A protein and the small-molecule ligand that binds it are described below.
Small molecule (SMILES): C[C@H](CCC(=O)NCCS(=O)(=O)O)[C@H]1CC[C@H]2[C@@H]3[C@H](O)C[C@@H]4C[C@H](O)CC[C@]4(C)[C@H]3CC[C@]12C

Sequence of chain 1.B:
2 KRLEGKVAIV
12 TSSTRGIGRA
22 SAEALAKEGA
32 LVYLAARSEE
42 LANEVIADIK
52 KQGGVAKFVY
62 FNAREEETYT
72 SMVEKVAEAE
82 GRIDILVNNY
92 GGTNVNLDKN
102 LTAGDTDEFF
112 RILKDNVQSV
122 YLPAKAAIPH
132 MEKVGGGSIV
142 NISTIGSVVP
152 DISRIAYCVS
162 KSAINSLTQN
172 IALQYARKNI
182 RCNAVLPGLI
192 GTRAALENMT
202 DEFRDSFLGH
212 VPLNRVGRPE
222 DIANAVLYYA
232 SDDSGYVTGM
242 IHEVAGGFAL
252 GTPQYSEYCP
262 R

Binding-site contacts:
Ligand atom C11 contacts residue MET200 of chain 1.B at 3.7 Å (hydrophobic).
Ligand atom C16 contacts residue NAP1 of chain 1.H at 3.5 Å.
Ligand atom C24 contacts residue GLY93 of chain 1.B at 3.8 Å.
Ligand atom C18 contacts residue MET200 of chain 1.B at 4.0 Å (hydrophobic).
Ligand atom C18 contacts residue ALA196 of chain 1.B at 3.6 Å (hydrophobic).
Ligand atom C15 contacts residue NAP1 of chain 1.H at 2.8 Å.
Ligand atom C15 contacts residue TYR158 of chain 1.B at 3.4 Å (hydrophobic).
Ligand atom C6 contacts residue PRO188 of chain 1.B at 4.0 Å (hydrophobic).
Ligand atom C22 contacts residue THR94 of chain 1.B at 4.0 Å.
Ligand atom C1 contacts residue PHE204 of chain 1.B at 3.7 Å (hydrophobic).
Ligand atom C4 contacts residue GLY147 of chain 1.B at 4.2 Å.
Ligand atom C16 contacts residue TYR158 of chain 1.B at 3.6 Å (hydrophobic).
Ligand atom C23 contacts residue ASN199 of chain 1.B at 3.7 Å.
Ligand atom O3 contacts residue ASP152 of chain 1.B at 3.8 Å.
Ligand atom C12 contacts residue MET200 of chain 1.B at 3.8 Å (hydrophobic).
Ligand atom C22 contacts residue GLY93 of chain 1.B at 3.9 Å.
Ligand atom C7 contacts residue NAP1 of chain 1.H at 4.1 Å.
Ligand atom C2 contacts residue ARG155 of chain 1.B at 3.6 Å.
Ligand atom C7 contacts residue THR145 of chain 1.B at 3.8 Å.
Ligand atom O3 contacts residue GLY147 of chain 1.B at 3.4 Å.
Ligand atom C7 contacts residue TYR158 of chain 1.B at 4.0 Å (hydrophobic).
Ligand atom C19 contacts residue LEU190 of chain 1.B at 3.8 Å (hydrophobic).
Ligand atom O7 contacts residue TYR158 of chain 1.B at 2.9 Å (h-bond).
Ligand atom C24 contacts residue THR94 of chain 1.B at 3.6 Å.
Ligand atom O25 contacts residue GLY93 of chain 1.B at 3.0 Å.
Ligand atom C6 contacts residue GLY189 of chain 1.B at 3.2 Å.
Ligand atom C18 contacts residue ALA195 of chain 1.B at 4.0 Å (hydrophobic).
Ligand atom O25 contacts residue THR94 of chain 1.B at 2.8 Å (h-bond).
Ligand atom C21 contacts residue ASN199 of chain 1.B at 3.7 Å.
Ligand atom C6 contacts residue LEU190 of chain 1.B at 4.0 Å (hydrophobic).
Ligand atom C14 contacts residue TYR158 of chain 1.B at 3.5 Å (hydrophobic).
Ligand atom C8 contacts residue NAP1 of chain 1.H at 4.1 Å.
Ligand atom C1 contacts residue PHE208 of chain 1.B at 4.1 Å (hydrophobic).
Ligand atom C7 contacts residue GLY189 of chain 1.B at 3.9 Å.
Ligand atom C6 contacts residue THR145 of chain 1.B at 3.9 Å.
Ligand atom O28 contacts residue THR94 of chain 1.B at 3.1 Å (h-bond).
Ligand atom O7 contacts residue THR145 of chain 1.B at 2.7 Å (h-bond).
Ligand atom C4 contacts residue ILE146 of chain 1.B at 3.9 Å (hydrophobic).
Ligand atom C4 contacts residue THR145 of chain 1.B at 3.5 Å.
Ligand atom C21 contacts residue VAL96 of chain 1.B at 3.8 Å (hydrophobic).